The small molecule below binds the protein below.
Small molecule (SMILES): NC(=O)c1ccccc1O

Sequence of chain 1.A:
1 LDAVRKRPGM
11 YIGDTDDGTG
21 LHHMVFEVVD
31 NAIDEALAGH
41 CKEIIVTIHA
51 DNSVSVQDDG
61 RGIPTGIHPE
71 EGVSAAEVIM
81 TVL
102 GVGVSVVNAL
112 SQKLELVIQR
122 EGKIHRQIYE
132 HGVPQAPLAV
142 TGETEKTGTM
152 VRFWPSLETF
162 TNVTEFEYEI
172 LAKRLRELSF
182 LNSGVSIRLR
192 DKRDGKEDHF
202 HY

Binding-site contacts:
Ligand atom C2 contacts residue THR150 of chain 1.A at 3.7 Å.
Ligand atom O1 contacts residue VAL105 of chain 1.A at 3.6 Å.
Ligand atom C3 contacts residue GLU35 of chain 1.A at 3.6 Å.
Ligand atom C4 contacts residue ILE63 of chain 1.A at 4.0 Å (hydrophobic).
Ligand atom O contacts residue VAL56 of chain 1.A at 3.3 Å (h-bond).
Ligand atom O contacts residue ALA32 of chain 1.A at 3.5 Å.
Ligand atom C3 contacts residue ILE63 of chain 1.A at 3.6 Å (hydrophobic).
Ligand atom C contacts residue ALA32 of chain 1.A at 4.0 Å (hydrophobic).
Ligand atom C contacts residue ASP58 of chain 1.A at 4.0 Å.
Ligand atom C contacts residue VAL56 of chain 1.A at 3.8 Å (hydrophobic).
Ligand atom C contacts residue THR150 of chain 1.A at 4.2 Å.
Ligand atom C2 contacts residue ASN31 of chain 1.A at 3.9 Å.
Ligand atom C1 contacts residue THR150 of chain 1.A at 3.9 Å.
Ligand atom C3 contacts residue ASN31 of chain 1.A at 3.8 Å.
Ligand atom N contacts residue MET151 of chain 1.A at 4.3 Å.
Ligand atom C2 contacts residue ASP58 of chain 1.A at 3.5 Å.
Ligand atom C1 contacts residue ALA32 of chain 1.A at 4.2 Å (hydrophobic).
Ligand atom C6 contacts residue ASN31 of chain 1.A at 3.8 Å.
Ligand atom C contacts residue VAL152 of chain 1.A at 4.1 Å (hydrophobic).
Ligand atom C5 contacts residue VAL105 of chain 1.A at 4.2 Å (hydrophobic).
Ligand atom O contacts residue MET151 of chain 1.A at 4.3 Å.
Ligand atom O1 contacts residue VAL28 of chain 1.A at 3.8 Å.
Ligand atom C6 contacts residue VAL152 of chain 1.A at 3.8 Å (hydrophobic).
Ligand atom O1 contacts residue ASN31 of chain 1.A at 4.3 Å.
Ligand atom O contacts residue GLN57 of chain 1.A at 4.3 Å.
Ligand atom C1 contacts residue ASN31 of chain 1.A at 4.1 Å.
Ligand atom C2 contacts residue GLU35 of chain 1.A at 3.8 Å.
Ligand atom C contacts residue VAL28 of chain 1.A at 4.4 Å (hydrophobic).
Ligand atom N contacts residue VAL28 of chain 1.A at 3.4 Å.
Ligand atom C5 contacts residue ASN31 of chain 1.A at 3.6 Å.
Ligand atom N contacts residue VAL56 of chain 1.A at 3.3 Å (h-bond).
Ligand atom C3 contacts residue THR150 of chain 1.A at 4.2 Å.
Ligand atom C1 contacts residue VAL152 of chain 1.A at 4.3 Å (hydrophobic).
Ligand atom C4 contacts residue ASN31 of chain 1.A at 3.6 Å.
Ligand atom N contacts residue VAL152 of chain 1.A at 3.4 Å.
Ligand atom O1 contacts residue VAL152 of chain 1.A at 3.1 Å.
Ligand atom O contacts residue ASP58 of chain 1.A at 2.9 Å (salt-bridge).
Ligand atom C1 contacts residue ASP58 of chain 1.A at 4.2 Å.
Ligand atom C2 contacts residue ALA32 of chain 1.A at 4.0 Å (hydrophobic).
Ligand atom O contacts residue THR150 of chain 1.A at 3.3 Å (h-bond).